Sequence of chain 2.B:
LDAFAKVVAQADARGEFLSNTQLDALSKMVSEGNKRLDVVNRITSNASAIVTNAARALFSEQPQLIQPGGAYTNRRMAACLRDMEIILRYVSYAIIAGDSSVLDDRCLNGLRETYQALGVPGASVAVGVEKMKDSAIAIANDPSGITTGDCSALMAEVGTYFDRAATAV

Sequence of chain 4.A:
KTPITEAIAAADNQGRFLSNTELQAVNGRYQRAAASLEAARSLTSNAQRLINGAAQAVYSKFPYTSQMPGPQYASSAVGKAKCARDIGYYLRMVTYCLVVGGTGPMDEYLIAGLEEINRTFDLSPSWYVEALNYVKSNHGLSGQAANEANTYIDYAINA

Binding-site contacts:
Ligand atom ND contacts residue TYR129 of chain 4.A at 3.5 Å (h-bond).
Ligand atom C4B contacts residue ASN76 of chain 2.B at 3.4 Å.
Ligand atom C4A contacts residue ARG86 of chain 4.A at 3.3 Å.
Ligand atom C3C contacts residue CYS84 of chain 4.A at 2.7 Å (hydrophobic).
Ligand atom OC contacts residue ALA75 of chain 4.A at 2.9 Å (h-bond).
Ligand atom O2A contacts residue ARG86 of chain 4.A at 2.7 Å (salt-bridge).
Ligand atom CMA contacts residue ASN76 of chain 2.B at 3.5 Å.
Ligand atom C2B contacts residue ASN76 of chain 2.B at 3.5 Å.
Ligand atom CMD contacts residue PRO72 of chain 4.A at 3.4 Å (hydrophobic).
Ligand atom CBD contacts residue PRO72 of chain 4.A at 3.2 Å (hydrophobic).
Ligand atom CAB contacts residue TYR110 of chain 4.A at 3.3 Å (hydrophobic).
Ligand atom O2A contacts residue ILE67 of chain 2.B at 3.3 Å.
Ligand atom C1C contacts residue TRP128 of chain 4.A at 3.5 Å (hydrophobic).
Ligand atom CHD contacts residue TYR129 of chain 4.A at 3.3 Å (hydrophobic).
Ligand atom CMD contacts residue GLN73 of chain 4.A at 3.4 Å.
Ligand atom NB contacts residue ASN76 of chain 2.B at 3.4 Å (h-bond).
Ligand atom NA contacts residue ARG86 of chain 4.A at 2.9 Å (salt-bridge).
Ligand atom O2D contacts residue ARG57 of chain 2.B at 2.8 Å (salt-bridge).
Ligand atom CBB contacts residue TYR90 of chain 4.A at 3.5 Å (hydrophobic).
Ligand atom OC contacts residue GLN73 of chain 4.A at 3.4 Å (h-bond).
Ligand atom CMD contacts residue TYR74 of chain 4.A at 3.5 Å (hydrophobic).
Ligand atom O1A contacts residue LYS83 of chain 4.A at 2.8 Å (salt-bridge).
Ligand atom NA contacts residue ASP87 of chain 4.A at 2.8 Å (salt-bridge).
Ligand atom CGD contacts residue PRO72 of chain 4.A at 3.4 Å (hydrophobic).
Ligand atom CMC contacts residue VAL59 of chain 4.A at 3.4 Å (hydrophobic).
Ligand atom C2C contacts residue CYS84 of chain 4.A at 3.3 Å (hydrophobic).
Ligand atom OC contacts residue TYR74 of chain 4.A at 3.2 Å.
Ligand atom CBC contacts residue CYS84 of chain 4.A at 2.7 Å (hydrophobic).
Ligand atom CHB contacts residue ASP87 of chain 4.A at 3.5 Å.
Ligand atom CAD contacts residue PRO72 of chain 4.A at 3.2 Å (hydrophobic).
Ligand atom C1A contacts residue ARG86 of chain 4.A at 3.1 Å.
Ligand atom CAC contacts residue CYS84 of chain 4.A at 2.1 Å (hydrophobic).
Ligand atom ND contacts residue ASP87 of chain 4.A at 2.9 Å (salt-bridge).
Ligand atom OC contacts residue THR66 of chain 4.A at 3.4 Å.
Ligand atom NC contacts residue GLN73 of chain 4.A at 3.0 Å (h-bond).
Ligand atom C1C contacts residue GLN73 of chain 4.A at 3.6 Å.
Ligand atom C1B contacts residue ASN76 of chain 2.B at 3.4 Å.
Ligand atom O2D contacts residue PHE122 of chain 4.A at 3.5 Å.
Ligand atom CHA contacts residue ARG86 of chain 4.A at 3.6 Å.
Ligand atom OB contacts residue THR75 of chain 2.B at 3.0 Å (h-bond).

This protein binds this small molecule.
Small molecule (SMILES): C=CC1=C(C)/C(=C/c2[nH]c(/C=C3\N=C(/C=C4\NC(=O)C(C)=C4C=C)C(C)=C3CCC(=O)O)c(CCC(=O)O)c2C)NC1=O